Binding-site contacts:
Ligand atom C6 contacts residue TYR174 of chain 1.C at 3.7 Å (hydrophobic).
Ligand atom O6 contacts residue TRP199 of chain 1.C at 3.8 Å.
Ligand atom O7 contacts residue GLY201 of chain 1.C at 4.0 Å.
Ligand atom C6 contacts residue PHE165 of chain 1.C at 3.6 Å (hydrophobic).
Ligand atom C3 contacts residue TYR171 of chain 1.C at 3.6 Å (hydrophobic).
Ligand atom O4 contacts residue GOL1 of chain 1.HA at 3.7 Å.
Ligand atom C7 contacts residue GLY201 of chain 1.C at 3.6 Å.
Ligand atom N2 contacts residue GLY201 of chain 1.C at 3.7 Å.
Ligand atom O3 contacts residue ASP203 of chain 1.C at 2.6 Å (salt-bridge).
Ligand atom C1 contacts residue TYR171 of chain 1.C at 4.0 Å (hydrophobic).
Ligand atom C8 contacts residue ASP204 of chain 1.C at 3.4 Å.
Ligand atom C8 contacts residue GLY201 of chain 1.C at 3.7 Å.
Ligand atom O4 contacts residue ASP203 of chain 1.C at 2.7 Å (salt-bridge).
Ligand atom C6 contacts residue PHE245 of chain 1.C at 3.6 Å (hydrophobic).
Ligand atom C3 contacts residue ASP204 of chain 1.C at 3.7 Å.
Ligand atom C4 contacts residue ASP203 of chain 1.C at 3.6 Å.
Ligand atom O7 contacts residue TRP199 of chain 1.C at 4.0 Å.
Ligand atom C7 contacts residue ASP204 of chain 1.C at 3.6 Å.
Ligand atom C2 contacts residue ASP204 of chain 1.C at 3.7 Å.
Ligand atom C5 contacts residue TYR171 of chain 1.C at 3.6 Å (hydrophobic).
Ligand atom O7 contacts residue PHE245 of chain 1.C at 3.8 Å.
Ligand atom C3 contacts residue ASP203 of chain 1.C at 3.4 Å.
Ligand atom O3 contacts residue GLY200 of chain 1.C at 3.7 Å.
Ligand atom C1 contacts residue TYR171 of chain 1.C at 3.3 Å (hydrophobic).
Ligand atom O3 contacts residue GOL1 of chain 1.HA at 3.6 Å.
Ligand atom C8 contacts residue ILE248 of chain 1.C at 4.0 Å (hydrophobic).
Ligand atom O5 contacts residue TYR171 of chain 1.C at 3.8 Å.
Ligand atom O3 contacts residue GLY201 of chain 1.C at 2.9 Å (h-bond).
Ligand atom C5 contacts residue TYR174 of chain 1.C at 3.9 Å (hydrophobic).
Ligand atom C8 contacts residue PHE245 of chain 1.C at 3.9 Å (hydrophobic).
Ligand atom O3 contacts residue ASP204 of chain 1.C at 4.0 Å.
Ligand atom C2 contacts residue TYR171 of chain 1.C at 3.9 Å (hydrophobic).
Ligand atom O4 contacts residue TYR174 of chain 1.C at 3.5 Å.
Ligand atom N2 contacts residue ASP204 of chain 1.C at 2.8 Å (salt-bridge).
Ligand atom C4 contacts residue TRP199 of chain 1.C at 4.0 Å (hydrophobic).
Ligand atom C2 contacts residue TYR171 of chain 1.C at 4.1 Å (hydrophobic).
Ligand atom C2 contacts residue TRP199 of chain 1.C at 4.0 Å (hydrophobic).
Ligand atom C7 contacts residue ARG244 of chain 1.C at 3.7 Å.
Ligand atom O6 contacts residue PHE165 of chain 1.C at 3.7 Å.
Ligand atom O7 contacts residue ARG244 of chain 1.C at 2.7 Å (salt-bridge).

Sequence of chain 1.C:
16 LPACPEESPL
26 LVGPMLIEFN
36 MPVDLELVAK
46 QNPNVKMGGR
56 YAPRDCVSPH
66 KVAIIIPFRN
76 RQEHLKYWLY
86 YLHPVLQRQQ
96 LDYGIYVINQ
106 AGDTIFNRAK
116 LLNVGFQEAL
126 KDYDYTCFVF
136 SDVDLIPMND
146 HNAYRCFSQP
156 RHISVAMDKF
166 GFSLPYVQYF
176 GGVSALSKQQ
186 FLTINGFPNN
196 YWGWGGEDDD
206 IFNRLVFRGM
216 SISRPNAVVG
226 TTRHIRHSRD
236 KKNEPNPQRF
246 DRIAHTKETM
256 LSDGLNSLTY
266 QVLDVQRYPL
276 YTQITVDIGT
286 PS

The protein below binds the small molecule below.
Small molecule (SMILES): CC(=O)N[C@H]1[C@H](O[C@H]2[C@@H](O)[C@H](O)[C@@H](CO)O[C@@H]2O)O[C@H](CO)[C@@H](O)[C@@H]1O